Sequence of chain 39.A:
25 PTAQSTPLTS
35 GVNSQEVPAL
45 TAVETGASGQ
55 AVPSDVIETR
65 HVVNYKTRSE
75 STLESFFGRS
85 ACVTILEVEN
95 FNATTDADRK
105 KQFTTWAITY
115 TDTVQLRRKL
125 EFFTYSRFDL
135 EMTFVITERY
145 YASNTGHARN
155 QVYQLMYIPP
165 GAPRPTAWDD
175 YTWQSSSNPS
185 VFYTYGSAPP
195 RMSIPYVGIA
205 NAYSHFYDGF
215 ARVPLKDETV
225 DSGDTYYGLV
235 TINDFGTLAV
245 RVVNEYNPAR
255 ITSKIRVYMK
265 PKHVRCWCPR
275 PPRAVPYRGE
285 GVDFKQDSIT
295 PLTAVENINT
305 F

Sequence of chain 38.A:
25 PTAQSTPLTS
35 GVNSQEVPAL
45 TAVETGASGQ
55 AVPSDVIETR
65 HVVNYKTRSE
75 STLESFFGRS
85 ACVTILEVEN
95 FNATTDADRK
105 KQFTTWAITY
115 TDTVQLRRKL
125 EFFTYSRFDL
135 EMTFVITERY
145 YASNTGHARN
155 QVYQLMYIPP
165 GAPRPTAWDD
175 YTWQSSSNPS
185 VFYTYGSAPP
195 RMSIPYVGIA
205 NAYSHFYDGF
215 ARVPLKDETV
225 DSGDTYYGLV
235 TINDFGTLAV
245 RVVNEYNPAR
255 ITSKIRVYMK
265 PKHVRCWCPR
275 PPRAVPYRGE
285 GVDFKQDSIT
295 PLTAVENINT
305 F

This protein binds this small molecule.
Small molecule (SMILES): CC(=O)N[C@H]1[C@H]([C@H](O)[C@H](O)CO)O[C@@](O)(C(=O)O)C[C@@H]1O

Binding-site contacts:
Ligand atom O8 contacts residue ALA146 of chain 39.A at 3.3 Å.
Ligand atom O4 contacts residue TYR250 of chain 38.A at 3.4 Å.
Ligand atom O1A contacts residue ALA146 of chain 39.A at 3.2 Å.
Ligand atom C11 contacts residue TYR250 of chain 38.A at 3.7 Å (hydrophobic).
Ligand atom C1 contacts residue ALA146 of chain 39.A at 4.0 Å (hydrophobic).
Ligand atom C6 contacts residue ALA146 of chain 39.A at 4.2 Å (hydrophobic).
Ligand atom C11 contacts residue ARG143 of chain 39.A at 4.0 Å.
Ligand atom O4 contacts residue ASN251 of chain 38.A at 4.1 Å.
Ligand atom O4 contacts residue TYR145 of chain 39.A at 4.2 Å.
Ligand atom C4 contacts residue TYR145 of chain 39.A at 3.6 Å (hydrophobic).
Ligand atom N5 contacts residue TYR250 of chain 38.A at 4.4 Å.
Ligand atom O4 contacts residue PRO252 of chain 38.A at 3.6 Å.
Ligand atom C11 contacts residue TYR145 of chain 39.A at 3.7 Å (hydrophobic).
Ligand atom N5 contacts residue TYR145 of chain 39.A at 2.6 Å (h-bond).
Ligand atom O1B contacts residue SER147 of chain 39.A at 2.7 Å (h-bond).
Ligand atom C7 contacts residue TYR145 of chain 39.A at 3.9 Å (hydrophobic).
Ligand atom C3 contacts residue PRO252 of chain 38.A at 3.8 Å (hydrophobic).
Ligand atom C1 contacts residue SER147 of chain 39.A at 3.6 Å.
Ligand atom C5 contacts residue TYR145 of chain 39.A at 3.3 Å (hydrophobic).
Ligand atom C6 contacts residue TYR145 of chain 39.A at 3.4 Å (hydrophobic).
Ligand atom O1B contacts residue ALA146 of chain 39.A at 4.3 Å.
Ligand atom C4 contacts residue PRO252 of chain 38.A at 3.7 Å (hydrophobic).
Ligand atom O1B contacts residue PRO252 of chain 38.A at 3.3 Å.
Ligand atom C10 contacts residue TYR145 of chain 39.A at 3.6 Å (hydrophobic).
Ligand atom C1 contacts residue PRO252 of chain 38.A at 4.0 Å (hydrophobic).
Ligand atom O10 contacts residue TYR250 of chain 38.A at 2.8 Å (h-bond).
Ligand atom O1A contacts residue ASN148 of chain 39.A at 4.3 Å.
Ligand atom C9 contacts residue TYR145 of chain 39.A at 4.4 Å (hydrophobic).
Ligand atom C10 contacts residue TYR250 of chain 38.A at 3.5 Å (hydrophobic).
Ligand atom C8 contacts residue ALA146 of chain 39.A at 4.5 Å (hydrophobic).
Ligand atom O1A contacts residue SER147 of chain 39.A at 3.1 Å (h-bond).